Sequence of chain 2.A:
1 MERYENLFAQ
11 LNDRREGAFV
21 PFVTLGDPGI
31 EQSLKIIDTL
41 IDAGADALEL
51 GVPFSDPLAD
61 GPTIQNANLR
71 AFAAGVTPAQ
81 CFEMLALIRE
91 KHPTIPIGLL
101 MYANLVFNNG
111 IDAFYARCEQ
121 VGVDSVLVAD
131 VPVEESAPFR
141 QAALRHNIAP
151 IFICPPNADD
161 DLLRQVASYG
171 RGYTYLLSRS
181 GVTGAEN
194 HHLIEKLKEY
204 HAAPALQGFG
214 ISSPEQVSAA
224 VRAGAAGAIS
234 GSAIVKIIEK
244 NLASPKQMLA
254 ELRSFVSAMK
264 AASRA

Binding-site contacts:
Ligand atom O2P contacts residue SER235 of chain 2.A at 2.9 Å (h-bond).
Ligand atom O1P contacts residue GLY184 of chain 2.A at 3.7 Å.
Ligand atom C7 contacts residue THR183 of chain 2.A at 4.0 Å.
Ligand atom N1 contacts residue LEU100 of chain 2.A at 3.9 Å.
Ligand atom O3P contacts residue PHE212 of chain 2.A at 3.3 Å.
Ligand atom C4 contacts residue TYR175 of chain 2.A at 3.6 Å (hydrophobic).
Ligand atom P contacts residue SER235 of chain 2.A at 3.6 Å.
Ligand atom O2P contacts residue SER233 of chain 2.A at 3.8 Å.
Ligand atom C3' contacts residue TYR175 of chain 2.A at 3.3 Å (hydrophobic).
Ligand atom C1' contacts residue TYR175 of chain 2.A at 3.2 Å (hydrophobic).
Ligand atom N1 contacts residue THR183 of chain 2.A at 3.3 Å.
Ligand atom C7 contacts residue LEU100 of chain 2.A at 4.0 Å (hydrophobic).
Ligand atom C2 contacts residue ASP60 of chain 2.A at 3.8 Å.
Ligand atom O3P contacts residue GLY184 of chain 2.A at 3.8 Å.
Ligand atom C2 contacts residue PHE22 of chain 2.A at 3.8 Å (hydrophobic).
Ligand atom O4P contacts residue PHE212 of chain 2.A at 3.8 Å.
Ligand atom O1P contacts residue THR183 of chain 2.A at 3.7 Å.
Ligand atom C8 contacts residue THR183 of chain 2.A at 3.5 Å.
Ligand atom O2P contacts residue GLY234 of chain 2.A at 3.1 Å (h-bond).
Ligand atom N1 contacts residue ASP60 of chain 2.A at 2.8 Å (salt-bridge).
Ligand atom C7 contacts residue ASP60 of chain 2.A at 3.3 Å.
Ligand atom C6 contacts residue ALA59 of chain 2.A at 3.5 Å (hydrophobic).
Ligand atom O3P contacts residue GLY213 of chain 2.A at 3.4 Å (h-bond).
Ligand atom C5 contacts residue PHE212 of chain 2.A at 3.6 Å (hydrophobic).
Ligand atom C2' contacts residue TYR175 of chain 2.A at 3.1 Å (hydrophobic).
Ligand atom C8 contacts residue LEU100 of chain 2.A at 3.8 Å (hydrophobic).
Ligand atom C1' contacts residue PHE212 of chain 2.A at 3.3 Å (hydrophobic).
Ligand atom C2 contacts residue ILE64 of chain 2.A at 3.9 Å (hydrophobic).
Ligand atom C2 contacts residue THR183 of chain 2.A at 3.7 Å.
Ligand atom C5 contacts residue ILE153 of chain 2.A at 3.9 Å (hydrophobic).
Ligand atom C8 contacts residue PHE212 of chain 2.A at 3.9 Å (hydrophobic).
Ligand atom C9 contacts residue PHE212 of chain 2.A at 3.5 Å (hydrophobic).
Ligand atom C8 contacts residue ASP60 of chain 2.A at 3.6 Å.
Ligand atom O4P contacts residue THR183 of chain 2.A at 3.8 Å.
Ligand atom C7 contacts residue ALA59 of chain 2.A at 3.7 Å (hydrophobic).
Ligand atom O1P contacts residue SER235 of chain 2.A at 3.1 Å.
Ligand atom C4 contacts residue PHE212 of chain 2.A at 3.4 Å (hydrophobic).
Ligand atom O1P contacts residue ILE64 of chain 2.A at 3.9 Å.
Ligand atom C6 contacts residue ALA129 of chain 2.A at 3.9 Å (hydrophobic).
Ligand atom C6 contacts residue PHE212 of chain 2.A at 3.9 Å (hydrophobic).

This small molecule binds to this protein.
Small molecule (SMILES): O=P(O)(O)OCCCc1c[nH]c2ccccc12